A protein and the small-molecule ligand that binds it are described below.
Small molecule (SMILES): OC[C@H]1O[C@H](O)[C@@H](O)[C@@H](O)[C@@H]1O

Binding-site contacts:
Ligand atom O5 contacts residue ASN286 of chain 1.H at 3.8 Å.
Ligand atom O2 contacts residue THR288 of chain 1.H at 3.5 Å (h-bond).
Ligand atom C4 contacts residue THR288 of chain 1.H at 3.4 Å.
Ligand atom O4 contacts residue THR288 of chain 1.H at 4.4 Å.
Ligand atom O6 contacts residue THR288 of chain 1.H at 4.4 Å.
Ligand atom C3 contacts residue THR288 of chain 1.H at 2.8 Å.
Ligand atom C5 contacts residue THR288 of chain 1.H at 2.8 Å.
Ligand atom C1 contacts residue ASN286 of chain 1.H at 3.5 Å.
Ligand atom C1 contacts residue THR288 of chain 1.H at 1.4 Å.
Ligand atom C2 contacts residue THR288 of chain 1.H at 2.2 Å.
Ligand atom C6 contacts residue THR288 of chain 1.H at 4.2 Å.
Ligand atom O3 contacts residue THR288 of chain 1.H at 4.0 Å.
Ligand atom O5 contacts residue THR288 of chain 1.H at 2.4 Å (h-bond).

Sequence of chain 1.H:
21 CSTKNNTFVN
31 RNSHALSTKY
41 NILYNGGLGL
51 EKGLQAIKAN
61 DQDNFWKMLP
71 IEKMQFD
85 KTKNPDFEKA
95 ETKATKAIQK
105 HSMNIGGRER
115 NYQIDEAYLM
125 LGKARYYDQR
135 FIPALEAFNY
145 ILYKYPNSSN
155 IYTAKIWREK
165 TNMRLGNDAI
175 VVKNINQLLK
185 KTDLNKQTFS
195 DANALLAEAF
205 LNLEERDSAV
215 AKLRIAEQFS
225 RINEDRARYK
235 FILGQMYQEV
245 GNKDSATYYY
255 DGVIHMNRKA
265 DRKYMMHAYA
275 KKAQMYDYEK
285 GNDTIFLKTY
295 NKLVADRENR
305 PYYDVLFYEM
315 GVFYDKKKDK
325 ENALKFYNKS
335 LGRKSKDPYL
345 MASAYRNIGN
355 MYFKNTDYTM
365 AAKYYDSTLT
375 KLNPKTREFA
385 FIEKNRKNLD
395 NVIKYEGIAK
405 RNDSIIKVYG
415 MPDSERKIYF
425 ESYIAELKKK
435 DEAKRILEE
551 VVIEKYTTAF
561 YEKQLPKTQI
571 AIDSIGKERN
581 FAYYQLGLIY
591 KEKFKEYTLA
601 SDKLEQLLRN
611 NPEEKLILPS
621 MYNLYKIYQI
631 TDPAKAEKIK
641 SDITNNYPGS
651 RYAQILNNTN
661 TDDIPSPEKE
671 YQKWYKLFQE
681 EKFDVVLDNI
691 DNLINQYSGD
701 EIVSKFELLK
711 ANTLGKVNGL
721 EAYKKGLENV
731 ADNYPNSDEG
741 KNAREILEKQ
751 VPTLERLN